The protein below binds the small molecule below.
Small molecule (SMILES): CC[C@H](C)[C@H](NC(=O)[C@H]([C@@H](C)CC)N(C)C(C)=O)C(=O)N[C@H](C(=O)N[C@@H](CC(C)C)[C@H](O)[C@H](C)CO)[C@@H](C)O

Sequence of chain 1.K:
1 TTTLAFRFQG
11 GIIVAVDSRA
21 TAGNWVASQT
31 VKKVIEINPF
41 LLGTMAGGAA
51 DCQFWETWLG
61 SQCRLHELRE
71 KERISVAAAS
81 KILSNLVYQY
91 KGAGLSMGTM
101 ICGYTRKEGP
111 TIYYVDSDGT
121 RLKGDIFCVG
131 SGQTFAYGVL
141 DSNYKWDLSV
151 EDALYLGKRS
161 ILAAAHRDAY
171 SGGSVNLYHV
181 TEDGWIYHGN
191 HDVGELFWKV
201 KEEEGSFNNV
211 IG

Sequence of chain 1.L:
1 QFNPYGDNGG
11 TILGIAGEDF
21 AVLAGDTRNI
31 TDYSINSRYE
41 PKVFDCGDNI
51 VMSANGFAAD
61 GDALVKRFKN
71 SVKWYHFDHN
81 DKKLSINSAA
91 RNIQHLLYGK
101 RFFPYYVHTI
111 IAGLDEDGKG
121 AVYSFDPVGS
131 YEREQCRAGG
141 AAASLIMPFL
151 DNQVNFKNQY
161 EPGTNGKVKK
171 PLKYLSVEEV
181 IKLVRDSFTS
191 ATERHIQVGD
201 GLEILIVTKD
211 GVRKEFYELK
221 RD

Binding-site contacts:
Ligand atom C26 contacts residue THR1 of chain 1.K at 2.8 Å.
Ligand atom C25 contacts residue ALA49 of chain 1.K at 3.8 Å (hydrophobic).
Ligand atom O contacts residue ARG19 of chain 1.K at 3.7 Å.
Ligand atom CB contacts residue ASP126 of chain 1.L at 3.7 Å.
Ligand atom C contacts residue THR21 of chain 1.K at 4.0 Å.
Ligand atom CD1 contacts residue VAL128 of chain 1.L at 3.7 Å (hydrophobic).
Ligand atom C contacts residue THR1 of chain 1.K at 1.5 Å.
Ligand atom O contacts residue PRO127 of chain 1.L at 3.3 Å.
Ligand atom N contacts residue THR1 of chain 1.K at 3.7 Å.
Ligand atom O contacts residue TYR170 of chain 1.K at 3.8 Å.
Ligand atom O contacts residue ALA20 of chain 1.K at 3.6 Å.
Ligand atom O7 contacts residue SER131 of chain 1.K at 3.8 Å.
Ligand atom C27 contacts residue THR1 of chain 1.K at 2.5 Å.
Ligand atom CA contacts residue THR21 of chain 1.K at 3.7 Å.
Ligand atom C27 contacts residue GLY47 of chain 1.K at 3.5 Å.
Ligand atom C26 contacts residue GLY47 of chain 1.K at 3.2 Å.
Ligand atom C23 contacts residue LYS33 of chain 1.K at 3.8 Å.
Ligand atom C contacts residue GLY47 of chain 1.K at 3.6 Å.
Ligand atom CG2 contacts residue THR21 of chain 1.K at 2.8 Å.
Ligand atom C28 contacts residue THR1 of chain 1.K at 2.6 Å.
Ligand atom C29 contacts residue THR1 of chain 1.K at 1.6 Å.
Ligand atom OG1 contacts residue GLY47 of chain 1.K at 3.4 Å (h-bond).
Ligand atom CA contacts residue THR1 of chain 1.K at 2.3 Å.
Ligand atom CA contacts residue THR21 of chain 1.K at 4.0 Å.
Ligand atom C23 contacts residue THR1 of chain 1.K at 3.5 Å.
Ligand atom C contacts residue PRO127 of chain 1.L at 3.9 Å (hydrophobic).
Ligand atom CB contacts residue THR21 of chain 1.K at 3.8 Å.
Ligand atom N contacts residue THR21 of chain 1.K at 2.9 Å (h-bond).
Ligand atom N contacts residue GLY47 of chain 1.K at 3.0 Å (h-bond).
Ligand atom CD1 contacts residue ASP126 of chain 1.L at 3.7 Å.
Ligand atom CA contacts residue GLY47 of chain 1.K at 3.7 Å.
Ligand atom C contacts residue THR21 of chain 1.K at 3.9 Å.
Ligand atom N contacts residue ASP126 of chain 1.L at 3.4 Å (salt-bridge).
Ligand atom CA contacts residue GLY47 of chain 1.K at 3.6 Å.
Ligand atom O contacts residue ALA49 of chain 1.K at 3.3 Å (h-bond).
Ligand atom CG2 contacts residue ALA20 of chain 1.K at 3.7 Å (hydrophobic).
Ligand atom O contacts residue ASP126 of chain 1.L at 3.9 Å.
Ligand atom O contacts residue THR1 of chain 1.K at 2.2 Å (h-bond).
Ligand atom O contacts residue THR21 of chain 1.K at 3.1 Å (h-bond).
Ligand atom O7 contacts residue THR1 of chain 1.K at 3.0 Å (h-bond).